A small-molecule ligand and the protein it binds are described below.
Small molecule (SMILES): O=C(O)[C@@H]1O[C@H](O[C@H]2[C@@H](OS(=O)(=O)O)O[C@@H](O)[C@H](NS(=O)(=O)O)[C@H]2O)[C@@H](OS(=O)(=O)O)[C@H](O)[C@@H]1O

Sequence of chain 7.F:
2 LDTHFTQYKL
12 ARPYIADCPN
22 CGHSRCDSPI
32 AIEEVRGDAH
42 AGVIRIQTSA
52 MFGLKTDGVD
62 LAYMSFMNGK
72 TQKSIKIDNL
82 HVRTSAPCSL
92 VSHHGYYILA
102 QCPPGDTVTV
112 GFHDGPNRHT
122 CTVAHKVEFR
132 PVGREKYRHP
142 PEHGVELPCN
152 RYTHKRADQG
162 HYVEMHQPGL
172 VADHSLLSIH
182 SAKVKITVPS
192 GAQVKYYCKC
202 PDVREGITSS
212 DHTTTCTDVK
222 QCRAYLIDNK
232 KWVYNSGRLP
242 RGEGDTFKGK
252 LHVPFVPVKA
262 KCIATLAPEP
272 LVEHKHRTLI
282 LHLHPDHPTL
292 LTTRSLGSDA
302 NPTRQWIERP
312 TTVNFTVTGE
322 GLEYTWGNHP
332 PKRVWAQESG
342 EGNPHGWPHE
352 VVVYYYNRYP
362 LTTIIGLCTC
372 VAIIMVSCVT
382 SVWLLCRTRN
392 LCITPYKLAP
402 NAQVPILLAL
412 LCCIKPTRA

Binding-site contacts:
Ligand atom O6B contacts residue ARG157 of chain 7.F at 3.3 Å (salt-bridge).
Ligand atom O4 contacts residue LYS156 of chain 7.F at 3.5 Å.
Ligand atom C6 contacts residue HIS94 of chain 7.F at 3.9 Å.
Ligand atom OAF contacts residue THR4 of chain 7.F at 2.9 Å (h-bond).
Ligand atom C3 contacts residue ALA158 of chain 7.F at 4.0 Å (hydrophobic).
Ligand atom O6B contacts residue HIS155 of chain 7.F at 3.3 Å (h-bond).
Ligand atom O6A contacts residue SER93 of chain 7.F at 3.2 Å.
Ligand atom C2 contacts residue ALA158 of chain 7.F at 3.7 Å (hydrophobic).
Ligand atom OAH contacts residue THR4 of chain 7.F at 3.7 Å.
Ligand atom O5 contacts residue LYS156 of chain 7.F at 3.4 Å.
Ligand atom SAG contacts residue THR4 of chain 7.F at 3.9 Å.
Ligand atom O6A contacts residue HIS94 of chain 7.F at 3.2 Å (h-bond).
Ligand atom OAH contacts residue ASP3 of chain 7.F at 4.0 Å.
Ligand atom O5 contacts residue HIS155 of chain 7.F at 3.6 Å.
Ligand atom O4 contacts residue HIS155 of chain 7.F at 3.5 Å (h-bond).
Ligand atom O6A contacts residue HIS155 of chain 7.F at 3.8 Å.
Ligand atom O5B contacts residue LYS156 of chain 7.F at 3.3 Å.
Ligand atom SAG contacts residue ARG157 of chain 7.F at 3.6 Å (salt-bridge).
Ligand atom C6 contacts residue HIS155 of chain 7.F at 3.4 Å.
Ligand atom O4 contacts residue SER93 of chain 7.F at 3.0 Å (h-bond).
Ligand atom O6B contacts residue HIS94 of chain 7.F at 4.0 Å.
Ligand atom O6A contacts residue LEU62 of chain 7.F at 3.4 Å.
Ligand atom C4 contacts residue LYS156 of chain 7.F at 4.0 Å.
Ligand atom C6 contacts residue SER93 of chain 7.F at 4.0 Å.
Ligand atom O6B contacts residue LYS156 of chain 7.F at 3.3 Å.
Ligand atom C5 contacts residue HIS155 of chain 7.F at 4.0 Å.
Ligand atom OAH contacts residue ARG157 of chain 7.F at 3.1 Å (salt-bridge).
Ligand atom OBI contacts residue LYS156 of chain 7.F at 4.0 Å.
Ligand atom OAH contacts residue LEU2 of chain 7.F at 2.8 Å (h-bond).
Ligand atom C5 contacts residue LEU62 of chain 7.F at 3.8 Å (hydrophobic).
Ligand atom O3 contacts residue LYS156 of chain 7.F at 3.0 Å.
Ligand atom C3 contacts residue ARG157 of chain 7.F at 3.7 Å.
Ligand atom OAF contacts residue ARG157 of chain 7.F at 2.8 Å (salt-bridge).
Ligand atom O3 contacts residue ARG157 of chain 7.F at 3.3 Å (salt-bridge).
Ligand atom O6B contacts residue LEU62 of chain 7.F at 4.0 Å.
Ligand atom C6 contacts residue LEU62 of chain 7.F at 3.5 Å (hydrophobic).
Ligand atom OAF contacts residue ALA158 of chain 7.F at 3.3 Å.
Ligand atom O5 contacts residue ARG157 of chain 7.F at 3.8 Å.
Ligand atom O3 contacts residue ALA158 of chain 7.F at 3.0 Å (h-bond).
Ligand atom C3 contacts residue LYS156 of chain 7.F at 4.0 Å.